Sequence of chain 10.B:
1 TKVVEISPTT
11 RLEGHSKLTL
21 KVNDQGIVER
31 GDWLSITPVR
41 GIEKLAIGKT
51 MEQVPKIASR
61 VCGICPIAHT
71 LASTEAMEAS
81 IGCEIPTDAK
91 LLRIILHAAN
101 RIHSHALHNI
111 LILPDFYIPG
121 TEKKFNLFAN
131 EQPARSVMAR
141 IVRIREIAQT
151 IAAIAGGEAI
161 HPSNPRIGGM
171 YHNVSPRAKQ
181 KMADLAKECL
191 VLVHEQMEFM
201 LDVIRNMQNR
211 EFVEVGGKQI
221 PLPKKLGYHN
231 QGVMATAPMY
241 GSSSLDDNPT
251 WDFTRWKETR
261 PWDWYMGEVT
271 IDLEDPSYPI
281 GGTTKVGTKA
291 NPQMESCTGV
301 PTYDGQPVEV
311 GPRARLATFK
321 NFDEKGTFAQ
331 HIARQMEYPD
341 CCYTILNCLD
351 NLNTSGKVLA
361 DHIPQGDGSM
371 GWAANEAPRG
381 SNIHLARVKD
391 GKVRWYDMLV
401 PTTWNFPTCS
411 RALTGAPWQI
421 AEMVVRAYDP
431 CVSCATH

This protein binds this small molecule.
Small molecule (SMILES): C[C@@H](O)[C@@H](C)O

Sequence of chain 10.C:
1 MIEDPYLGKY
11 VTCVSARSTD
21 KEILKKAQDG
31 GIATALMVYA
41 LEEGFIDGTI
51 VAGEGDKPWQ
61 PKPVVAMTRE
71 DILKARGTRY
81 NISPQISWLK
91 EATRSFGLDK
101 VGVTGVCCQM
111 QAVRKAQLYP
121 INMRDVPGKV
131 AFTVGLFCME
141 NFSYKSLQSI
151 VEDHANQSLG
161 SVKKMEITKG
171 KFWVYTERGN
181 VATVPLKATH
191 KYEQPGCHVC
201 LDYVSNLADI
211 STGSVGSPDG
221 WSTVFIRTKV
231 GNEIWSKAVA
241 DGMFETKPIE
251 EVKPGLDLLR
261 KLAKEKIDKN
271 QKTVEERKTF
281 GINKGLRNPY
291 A

Binding-site contacts:
Ligand atom C2 contacts residue SER87 of chain 10.C at 4.3 Å.
Ligand atom C3 contacts residue TRP88 of chain 10.C at 4.3 Å (hydrophobic).
Ligand atom C2 contacts residue HIS218 of chain 10.A at 4.1 Å.
Ligand atom C1 contacts residue HIS218 of chain 10.A at 4.2 Å.
Ligand atom O6 contacts residue TRP88 of chain 10.C at 3.8 Å.
Ligand atom C4 contacts residue GLU91 of chain 10.C at 3.4 Å.
Ligand atom C1 contacts residue ILE220 of chain 10.A at 4.4 Å (hydrophobic).
Ligand atom C4 contacts residue SER87 of chain 10.C at 3.8 Å.
Ligand atom O6 contacts residue HIS172 of chain 10.B at 4.0 Å.
Ligand atom O5 contacts residue HIS218 of chain 10.A at 3.0 Å (h-bond).
Ligand atom C4 contacts residue HIS172 of chain 10.B at 4.2 Å.
Ligand atom C4 contacts residue TRP88 of chain 10.C at 3.6 Å (hydrophobic).
Ligand atom O5 contacts residue HIS172 of chain 10.B at 4.2 Å.
Ligand atom O5 contacts residue GLU91 of chain 10.C at 4.4 Å.
Ligand atom C3 contacts residue SER87 of chain 10.C at 4.1 Å.

Sequence of chain 10.A:
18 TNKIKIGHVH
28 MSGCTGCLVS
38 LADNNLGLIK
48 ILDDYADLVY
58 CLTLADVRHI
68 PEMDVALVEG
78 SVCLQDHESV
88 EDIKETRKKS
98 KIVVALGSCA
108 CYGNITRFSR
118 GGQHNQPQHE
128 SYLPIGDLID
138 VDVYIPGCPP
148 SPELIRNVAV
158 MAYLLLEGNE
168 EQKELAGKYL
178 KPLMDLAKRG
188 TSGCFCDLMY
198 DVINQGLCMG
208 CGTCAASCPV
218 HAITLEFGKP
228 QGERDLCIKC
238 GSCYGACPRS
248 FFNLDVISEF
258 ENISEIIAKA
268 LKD